Binding-site contacts:
Ligand atom N2 contacts residue ASN801 of chain 1.A at 2.9 Å (h-bond).
Ligand atom C7 contacts residue ASN801 of chain 1.A at 3.9 Å.
Ligand atom C5 contacts residue GLN804 of chain 1.A at 4.0 Å.
Ligand atom C1 contacts residue ASN801 of chain 1.A at 1.4 Å.
Ligand atom C4 contacts residue ASN801 of chain 1.A at 4.2 Å.
Ligand atom C1 contacts residue SER803 of chain 1.A at 3.2 Å.
Ligand atom O5 contacts residue GLN804 of chain 1.A at 4.3 Å.
Ligand atom O5 contacts residue ASN801 of chain 1.A at 2.3 Å (h-bond).
Ligand atom O6 contacts residue GLN804 of chain 1.A at 2.8 Å (h-bond).
Ligand atom C3 contacts residue ASN801 of chain 1.A at 3.8 Å.
Ligand atom C8 contacts residue ASN801 of chain 1.A at 4.1 Å.
Ligand atom O6 contacts residue SER803 of chain 1.A at 4.3 Å.
Ligand atom C5 contacts residue ASN801 of chain 1.A at 3.6 Å.
Ligand atom C2 contacts residue ASN801 of chain 1.A at 2.5 Å.
Ligand atom C2 contacts residue SER803 of chain 1.A at 4.3 Å.
Ligand atom C5 contacts residue SER803 of chain 1.A at 3.8 Å.
Ligand atom C6 contacts residue GLN804 of chain 1.A at 3.9 Å.
Ligand atom O5 contacts residue SER803 of chain 1.A at 3.5 Å (h-bond).

Sequence of chain 1.A:
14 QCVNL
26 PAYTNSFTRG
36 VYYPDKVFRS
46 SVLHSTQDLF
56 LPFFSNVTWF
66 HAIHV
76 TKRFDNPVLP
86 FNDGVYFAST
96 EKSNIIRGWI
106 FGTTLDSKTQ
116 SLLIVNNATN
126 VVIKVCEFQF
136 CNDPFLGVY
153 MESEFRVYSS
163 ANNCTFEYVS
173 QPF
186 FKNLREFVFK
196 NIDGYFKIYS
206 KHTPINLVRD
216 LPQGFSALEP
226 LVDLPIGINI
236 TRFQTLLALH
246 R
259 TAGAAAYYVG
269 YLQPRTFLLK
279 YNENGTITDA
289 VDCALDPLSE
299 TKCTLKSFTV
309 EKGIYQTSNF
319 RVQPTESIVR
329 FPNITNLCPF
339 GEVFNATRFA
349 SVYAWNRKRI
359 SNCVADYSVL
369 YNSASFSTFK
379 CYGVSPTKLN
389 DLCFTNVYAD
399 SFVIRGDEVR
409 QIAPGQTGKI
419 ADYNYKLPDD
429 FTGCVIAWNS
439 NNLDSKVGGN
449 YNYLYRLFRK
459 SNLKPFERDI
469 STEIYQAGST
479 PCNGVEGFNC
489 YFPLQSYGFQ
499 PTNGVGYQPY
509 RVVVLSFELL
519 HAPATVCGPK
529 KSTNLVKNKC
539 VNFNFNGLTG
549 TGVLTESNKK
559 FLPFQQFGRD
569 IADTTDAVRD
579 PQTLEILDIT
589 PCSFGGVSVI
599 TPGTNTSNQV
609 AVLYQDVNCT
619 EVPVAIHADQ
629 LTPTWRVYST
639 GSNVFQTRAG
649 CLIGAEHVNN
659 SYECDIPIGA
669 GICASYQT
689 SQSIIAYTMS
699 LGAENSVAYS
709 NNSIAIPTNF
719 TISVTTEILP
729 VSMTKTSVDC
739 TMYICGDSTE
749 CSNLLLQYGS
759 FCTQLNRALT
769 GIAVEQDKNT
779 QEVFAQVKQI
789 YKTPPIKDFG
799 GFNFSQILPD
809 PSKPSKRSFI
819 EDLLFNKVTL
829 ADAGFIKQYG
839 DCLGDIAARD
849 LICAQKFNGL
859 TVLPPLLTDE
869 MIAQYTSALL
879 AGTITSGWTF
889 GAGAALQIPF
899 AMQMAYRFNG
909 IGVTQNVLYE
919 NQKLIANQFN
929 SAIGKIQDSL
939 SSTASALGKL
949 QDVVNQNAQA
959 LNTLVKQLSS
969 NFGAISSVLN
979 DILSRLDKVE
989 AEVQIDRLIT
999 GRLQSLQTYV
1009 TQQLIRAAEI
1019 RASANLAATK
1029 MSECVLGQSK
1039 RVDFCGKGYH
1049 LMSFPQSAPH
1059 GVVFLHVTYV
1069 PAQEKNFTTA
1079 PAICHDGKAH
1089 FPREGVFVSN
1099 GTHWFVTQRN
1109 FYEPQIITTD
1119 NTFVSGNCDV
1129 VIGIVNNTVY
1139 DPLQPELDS

A small-molecule ligand and the protein it binds are described below.
Small molecule (SMILES): CC(=O)N[C@H]1[C@H](O[C@H]2[C@H](O)[C@@H](NC(C)=O)CO[C@@H]2CO)O[C@H](CO)[C@@H](O)[C@@H]1O